Binding-site contacts:
Ligand atom C7 contacts residue ALA18 of chain 56.P at 4.4 Å (hydrophobic).
Ligand atom C1 contacts residue ASN19 of chain 56.P at 2.3 Å.
Ligand atom C7 contacts residue TYR17 of chain 56.P at 4.2 Å (hydrophobic).
Ligand atom C2 contacts residue ASN19 of chain 56.P at 3.6 Å.
Ligand atom O7 contacts residue ALA18 of chain 56.P at 4.3 Å.
Ligand atom O5 contacts residue ASN19 of chain 56.P at 2.9 Å (h-bond).
Ligand atom C3 contacts residue ASN19 of chain 56.P at 4.4 Å.
Ligand atom C8 contacts residue TYR17 of chain 56.P at 3.4 Å (hydrophobic).
Ligand atom C5 contacts residue ASN19 of chain 56.P at 3.6 Å.
Ligand atom C8 contacts residue ALA18 of chain 56.P at 4.0 Å (hydrophobic).
Ligand atom N2 contacts residue ASN19 of chain 56.P at 4.0 Å.

Sequence of chain 56.P:
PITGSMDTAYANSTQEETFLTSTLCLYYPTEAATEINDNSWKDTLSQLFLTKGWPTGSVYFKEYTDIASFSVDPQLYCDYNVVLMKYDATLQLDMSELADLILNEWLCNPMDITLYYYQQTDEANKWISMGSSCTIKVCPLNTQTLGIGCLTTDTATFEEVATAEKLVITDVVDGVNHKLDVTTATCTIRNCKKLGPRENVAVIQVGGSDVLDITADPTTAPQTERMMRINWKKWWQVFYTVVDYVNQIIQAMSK

This small molecule binds to this protein.
Small molecule (SMILES): CC(=O)N[C@H]1[C@H](O[C@H]2[C@H](O)[C@@H](NC(C)=O)CO[C@@H]2CO)O[C@H](CO)[C@@H](O)[C@@H]1O